Sequence of chain 1.H:
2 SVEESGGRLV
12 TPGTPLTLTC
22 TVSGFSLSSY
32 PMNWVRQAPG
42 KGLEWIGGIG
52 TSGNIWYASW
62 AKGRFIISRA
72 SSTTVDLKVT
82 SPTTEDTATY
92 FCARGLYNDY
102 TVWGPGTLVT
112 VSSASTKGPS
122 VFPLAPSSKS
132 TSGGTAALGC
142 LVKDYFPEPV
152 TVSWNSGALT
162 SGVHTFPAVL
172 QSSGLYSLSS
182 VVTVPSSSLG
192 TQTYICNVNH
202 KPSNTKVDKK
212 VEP

Binding-site contacts:
Ligand atom O contacts residue ASN99 of chain 1.H at 3.8 Å.
Ligand atom CD2 contacts residue TRP46 of chain 1.H at 3.7 Å (hydrophobic).
Ligand atom C contacts residue TYR101 of chain 1.H at 3.7 Å (hydrophobic).
Ligand atom O contacts residue ALA96 of chain 1.G at 3.8 Å.
Ligand atom CB contacts residue GLN95 of chain 1.G at 3.4 Å.
Ligand atom CD2 contacts residue GLY49 of chain 1.H at 3.8 Å.
Ligand atom CD1 contacts residue TRP57 of chain 1.H at 3.6 Å (hydrophobic).
Ligand atom C contacts residue PRO32 of chain 1.H at 3.8 Å (hydrophobic).
Ligand atom N contacts residue GLN95 of chain 1.G at 3.0 Å (h-bond).
Ligand atom OXT contacts residue GLY96 of chain 1.H at 3.3 Å.
Ligand atom CD2 contacts residue ALA96 of chain 1.G at 3.2 Å (hydrophobic).
Ligand atom CB contacts residue ALA96 of chain 1.G at 3.6 Å (hydrophobic).
Ligand atom OXT contacts residue TYR98 of chain 1.H at 3.0 Å (h-bond).
Ligand atom N contacts residue HIS98 of chain 1.G at 3.6 Å.
Ligand atom OE1 contacts residue SER53 of chain 1.H at 3.1 Å (h-bond).
Ligand atom OE1 contacts residue THR52 of chain 1.H at 3.7 Å.
Ligand atom CD contacts residue SER53 of chain 1.H at 3.8 Å.
Ligand atom CA contacts residue TYR33 of chain 1.G at 3.3 Å (hydrophobic).
Ligand atom CA contacts residue TRP57 of chain 1.H at 3.5 Å (hydrophobic).
Ligand atom CD2 contacts residue ASN34 of chain 1.H at 3.7 Å.
Ligand atom CD1 contacts residue GLY51 of chain 1.H at 3.4 Å.
Ligand atom O contacts residue GLN95 of chain 1.G at 3.6 Å.
Ligand atom CA contacts residue HIS98 of chain 1.G at 3.7 Å.
Ligand atom N contacts residue TYR33 of chain 1.G at 3.6 Å (h-bond).
Ligand atom CB contacts residue ASP94 of chain 1.G at 3.8 Å.
Ligand atom N contacts residue TRP57 of chain 1.H at 3.8 Å.
Ligand atom CD2 contacts residue TYR101 of chain 1.H at 3.6 Å (hydrophobic).
Ligand atom CG contacts residue ASP94 of chain 1.G at 3.8 Å.
Ligand atom C contacts residue LEU97 of chain 1.H at 3.7 Å (hydrophobic).
Ligand atom O contacts residue ASN34 of chain 1.H at 2.8 Å (h-bond).
Ligand atom OE2 contacts residue ASN55 of chain 1.H at 3.0 Å (h-bond).
Ligand atom CA contacts residue GLN95 of chain 1.G at 3.6 Å.
Ligand atom O contacts residue PRO32 of chain 1.H at 3.3 Å.
Ligand atom CG contacts residue TRP57 of chain 1.H at 3.4 Å (hydrophobic).
Ligand atom OE2 contacts residue SER53 of chain 1.H at 3.4 Å.
Ligand atom CD1 contacts residue ILE50 of chain 1.H at 3.5 Å (hydrophobic).
Ligand atom OXT contacts residue ASN99 of chain 1.H at 3.5 Å (h-bond).
Ligand atom OXT contacts residue LEU97 of chain 1.H at 2.9 Å (h-bond).
Ligand atom O contacts residue TYR101 of chain 1.H at 2.8 Å (h-bond).
Ligand atom OE2 contacts residue GLY51 of chain 1.H at 3.8 Å.

Sequence of chain 1.G:
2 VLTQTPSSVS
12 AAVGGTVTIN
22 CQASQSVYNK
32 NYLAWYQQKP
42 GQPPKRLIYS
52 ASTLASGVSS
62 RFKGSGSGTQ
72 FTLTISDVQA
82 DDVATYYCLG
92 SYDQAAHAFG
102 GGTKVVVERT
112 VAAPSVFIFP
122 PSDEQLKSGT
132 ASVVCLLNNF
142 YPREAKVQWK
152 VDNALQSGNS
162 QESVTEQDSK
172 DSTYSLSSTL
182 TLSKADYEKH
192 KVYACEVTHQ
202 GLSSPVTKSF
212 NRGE

The small molecule below binds the protein below.
Small molecule (SMILES): CC(C)C[C@H](NC(=O)[C@H](CC(C)C)NC(=O)[C@H](CCC(=O)O)NC(=O)[C@@H]1CCCN1C(=O)[C@H](C)N)C(=O)NCC(=O)O